Binding-site contacts:
Ligand atom C4 contacts residue ASN271 of chain 1.D at 4.2 Å.
Ligand atom N2 contacts residue ASN271 of chain 1.D at 3.0 Å (h-bond).
Ligand atom C7 contacts residue ASN271 of chain 1.D at 3.1 Å.
Ligand atom O5 contacts residue ASN271 of chain 1.D at 2.3 Å (h-bond).
Ligand atom C5 contacts residue ASN271 of chain 1.D at 3.6 Å.
Ligand atom C3 contacts residue ASN271 of chain 1.D at 3.8 Å.
Ligand atom C1 contacts residue ILE292 of chain 1.D at 4.5 Å (hydrophobic).
Ligand atom C6 contacts residue ILE292 of chain 1.D at 3.6 Å (hydrophobic).
Ligand atom C8 contacts residue ASN271 of chain 1.D at 4.4 Å.
Ligand atom C1 contacts residue ASN271 of chain 1.D at 1.4 Å.
Ligand atom O7 contacts residue ASN271 of chain 1.D at 2.8 Å (h-bond).
Ligand atom C2 contacts residue ASN271 of chain 1.D at 2.5 Å.
Ligand atom C6 contacts residue THR273 of chain 1.D at 4.4 Å.
Ligand atom C5 contacts residue ILE292 of chain 1.D at 4.3 Å (hydrophobic).
Ligand atom O5 contacts residue ILE292 of chain 1.D at 3.6 Å.

Sequence of chain 1.D:
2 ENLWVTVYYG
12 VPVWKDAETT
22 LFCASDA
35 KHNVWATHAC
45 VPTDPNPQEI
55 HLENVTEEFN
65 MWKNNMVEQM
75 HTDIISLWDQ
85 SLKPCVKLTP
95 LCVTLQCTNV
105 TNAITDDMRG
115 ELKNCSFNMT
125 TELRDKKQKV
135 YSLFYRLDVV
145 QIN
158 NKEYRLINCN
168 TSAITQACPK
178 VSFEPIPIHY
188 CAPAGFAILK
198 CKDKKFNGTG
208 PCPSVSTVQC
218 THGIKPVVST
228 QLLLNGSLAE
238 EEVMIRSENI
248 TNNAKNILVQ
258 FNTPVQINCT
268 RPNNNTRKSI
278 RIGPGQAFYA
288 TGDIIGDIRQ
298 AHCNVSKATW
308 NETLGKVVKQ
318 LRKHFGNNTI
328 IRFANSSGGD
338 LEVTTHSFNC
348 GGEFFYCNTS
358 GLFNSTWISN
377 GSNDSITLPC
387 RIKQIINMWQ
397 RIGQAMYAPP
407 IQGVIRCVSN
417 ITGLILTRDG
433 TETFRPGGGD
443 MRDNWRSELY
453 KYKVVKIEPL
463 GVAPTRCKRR

This protein binds this small molecule.
Small molecule (SMILES): CC(=O)N[C@H]1[C@H](O[C@H]2[C@H](O)[C@@H](NC(C)=O)CO[C@@H]2CO)O[C@H](CO)[C@@H](O)[C@@H]1O